The small molecule below binds the protein below.
Small molecule (SMILES): CC(C)=CCOP(=O)(O)O

Sequence of chain 7.A:
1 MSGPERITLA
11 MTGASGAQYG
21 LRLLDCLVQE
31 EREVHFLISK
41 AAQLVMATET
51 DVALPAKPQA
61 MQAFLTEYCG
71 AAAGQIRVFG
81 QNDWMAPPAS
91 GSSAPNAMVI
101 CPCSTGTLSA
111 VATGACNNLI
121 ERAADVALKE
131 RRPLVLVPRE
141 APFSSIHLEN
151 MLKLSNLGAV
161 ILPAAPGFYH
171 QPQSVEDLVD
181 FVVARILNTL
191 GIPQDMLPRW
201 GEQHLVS

Binding-site contacts:
Ligand atom CAF contacts residue FMN1 of chain 2.C at 3.3 Å.
Ligand atom OAE contacts residue ARG122 of chain 7.A at 3.0 Å (salt-bridge).
Ligand atom PAJ contacts residue ARG122 of chain 7.A at 3.8 Å.
Ligand atom CAG contacts residue FMN1 of chain 2.C at 3.3 Å.
Ligand atom OAD contacts residue ARG185 of chain 2.A at 2.6 Å (salt-bridge).
Ligand atom CAA contacts residue TRP84 of chain 7.A at 3.4 Å (hydrophobic).
Ligand atom PAJ contacts residue ARG185 of chain 2.A at 3.6 Å.
Ligand atom OAH contacts residue TYR169 of chain 2.A at 3.7 Å.
Ligand atom OAD contacts residue GLY91 of chain 7.A at 2.8 Å (h-bond).
Ligand atom CAF contacts residue ALA89 of chain 7.A at 3.6 Å (hydrophobic).
Ligand atom OAE contacts residue LYS129 of chain 7.A at 3.7 Å.
Ligand atom OAC contacts residue ARG185 of chain 2.A at 3.0 Å (salt-bridge).
Ligand atom OAD contacts residue LYS129 of chain 7.A at 2.7 Å (salt-bridge).
Ligand atom CAI contacts residue FMN1 of chain 2.C at 3.5 Å.
Ligand atom CAA contacts residue FMN1 of chain 2.C at 3.7 Å.
Ligand atom OAC contacts residue ARG139 of chain 4.A at 3.0 Å (salt-bridge).
Ligand atom CAA contacts residue TRP200 of chain 2.A at 3.7 Å (hydrophobic).
Ligand atom OAH contacts residue ARG122 of chain 7.A at 3.5 Å (salt-bridge).
Ligand atom CAG contacts residue TYR169 of chain 2.A at 3.6 Å (hydrophobic).
Ligand atom CAF contacts residue ARG122 of chain 7.A at 3.5 Å.
Ligand atom PAJ contacts residue TYR169 of chain 2.A at 3.7 Å.
Ligand atom CAA contacts residue ALA89 of chain 7.A at 3.8 Å (hydrophobic).
Ligand atom PAJ contacts residue GLY91 of chain 7.A at 3.9 Å.
Ligand atom PAJ contacts residue SER90 of chain 7.A at 3.7 Å.
Ligand atom PAJ contacts residue LYS129 of chain 7.A at 3.8 Å.
Ligand atom OAD contacts residue SER90 of chain 7.A at 3.6 Å.
Ligand atom PAJ contacts residue GLU140 of chain 4.A at 3.5 Å.
Ligand atom CAB contacts residue FMN1 of chain 2.C at 3.8 Å.
Ligand atom CAI contacts residue SER90 of chain 7.A at 3.7 Å.
Ligand atom CAB contacts residue TRP200 of chain 2.A at 3.7 Å (hydrophobic).
Ligand atom OAE contacts residue GLU140 of chain 4.A at 2.5 Å (salt-bridge).
Ligand atom OAD contacts residue GLU140 of chain 4.A at 3.8 Å.
Ligand atom CAG contacts residue ARG122 of chain 7.A at 3.7 Å.
Ligand atom CAB contacts residue TYR169 of chain 2.A at 3.8 Å (hydrophobic).
Ligand atom OAH contacts residue SER90 of chain 7.A at 2.9 Å (h-bond).
Ligand atom OAE contacts residue ARG139 of chain 4.A at 3.5 Å (salt-bridge).
Ligand atom CAB contacts residue SER90 of chain 7.A at 3.9 Å.
Ligand atom CAG contacts residue SER90 of chain 7.A at 3.9 Å.
Ligand atom OAH contacts residue GLY91 of chain 7.A at 3.9 Å.
Ligand atom OAC contacts residue TYR169 of chain 2.A at 2.8 Å (h-bond).

Sequence of chain 2.A:
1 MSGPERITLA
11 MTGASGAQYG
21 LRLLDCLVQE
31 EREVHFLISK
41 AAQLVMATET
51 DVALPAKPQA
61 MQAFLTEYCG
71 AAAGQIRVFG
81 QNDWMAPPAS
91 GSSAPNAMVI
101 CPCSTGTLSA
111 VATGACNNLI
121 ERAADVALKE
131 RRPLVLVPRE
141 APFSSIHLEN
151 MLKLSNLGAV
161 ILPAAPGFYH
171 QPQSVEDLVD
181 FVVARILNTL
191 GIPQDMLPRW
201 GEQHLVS

Sequence of chain 4.A:
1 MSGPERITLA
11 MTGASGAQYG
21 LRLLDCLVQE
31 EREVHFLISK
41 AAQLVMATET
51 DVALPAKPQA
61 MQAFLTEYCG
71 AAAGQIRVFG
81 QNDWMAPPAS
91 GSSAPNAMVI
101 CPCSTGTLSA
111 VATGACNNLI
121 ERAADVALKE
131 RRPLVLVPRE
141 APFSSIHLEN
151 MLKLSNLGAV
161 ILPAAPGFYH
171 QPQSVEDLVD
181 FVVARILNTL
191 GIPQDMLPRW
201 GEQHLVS